A protein and the small-molecule ligand that binds it are described below.
Small molecule (SMILES): C[C@@H](O)[C@H](NC(=O)[C@@H](N)CO)C(=O)N[C@@H](CC(N)=O)C(=O)N1CCC[C@H]1C(=O)N[C@@H](Cc1ccccc1)C(=O)N[C@@H](CCCNC(N)=[NH2+])C(=O)O

Sequence of chain 1.A:
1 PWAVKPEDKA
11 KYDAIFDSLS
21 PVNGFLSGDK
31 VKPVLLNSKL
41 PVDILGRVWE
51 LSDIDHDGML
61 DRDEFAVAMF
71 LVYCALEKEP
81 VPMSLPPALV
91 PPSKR

Binding-site contacts:
Ligand atom CD1 contacts residue GLY46 of chain 1.A at 3.9 Å.
Ligand atom ND2 contacts residue LEU45 of chain 1.A at 3.7 Å.
Ligand atom CZ contacts residue TRP49 of chain 1.A at 3.5 Å (hydrophobic).
Ligand atom CB contacts residue GLY46 of chain 1.A at 3.2 Å.
Ligand atom CE2 contacts residue LEU45 of chain 1.A at 3.5 Å (hydrophobic).
Ligand atom CD1 contacts residue TRP49 of chain 1.A at 3.8 Å (hydrophobic).
Ligand atom CG contacts residue GLY28 of chain 1.A at 3.6 Å.
Ligand atom O contacts residue LYS32 of chain 1.A at 2.9 Å.
Ligand atom CA contacts residue VAL42 of chain 1.A at 3.2 Å (hydrophobic).
Ligand atom CG contacts residue VAL42 of chain 1.A at 4.0 Å (hydrophobic).
Ligand atom ND2 contacts residue GLY46 of chain 1.A at 2.8 Å (h-bond).
Ligand atom CG contacts residue GLY46 of chain 1.A at 3.6 Å.
Ligand atom CZ contacts residue LYS32 of chain 1.A at 3.8 Å.
Ligand atom CZ contacts residue LEU35 of chain 1.A at 2.9 Å (hydrophobic).
Ligand atom CE2 contacts residue LEU35 of chain 1.A at 2.8 Å (hydrophobic).
Ligand atom CB contacts residue LEU45 of chain 1.A at 3.8 Å (hydrophobic).
Ligand atom CG contacts residue LEU45 of chain 1.A at 3.3 Å (hydrophobic).
Ligand atom C contacts residue VAL42 of chain 1.A at 2.8 Å (hydrophobic).
Ligand atom O contacts residue VAL42 of chain 1.A at 2.8 Å.
Ligand atom CG contacts residue GLY46 of chain 1.A at 3.0 Å.
Ligand atom CE1 contacts residue TRP49 of chain 1.A at 3.1 Å (hydrophobic).
Ligand atom CD2 contacts residue GLY46 of chain 1.A at 4.0 Å.
Ligand atom ND2 contacts residue GLU50 of chain 1.A at 3.8 Å.
Ligand atom CB contacts residue LYS32 of chain 1.A at 3.9 Å.
Ligand atom C contacts residue LYS32 of chain 1.A at 3.7 Å.
Ligand atom CE1 contacts residue LEU45 of chain 1.A at 3.6 Å (hydrophobic).
Ligand atom NH2 contacts residue GLY46 of chain 1.A at 3.5 Å (h-bond).
Ligand atom CD2 contacts residue LEU45 of chain 1.A at 3.0 Å (hydrophobic).
Ligand atom ND2 contacts residue TRP49 of chain 1.A at 3.1 Å.
Ligand atom CB contacts residue GLU50 of chain 1.A at 4.0 Å.
Ligand atom CG contacts residue GLU50 of chain 1.A at 3.8 Å.
Ligand atom CZ contacts residue LEU45 of chain 1.A at 3.8 Å (hydrophobic).
Ligand atom CD2 contacts residue LEU35 of chain 1.A at 4.0 Å (hydrophobic).
Ligand atom CA contacts residue VAL42 of chain 1.A at 3.6 Å (hydrophobic).
Ligand atom CD1 contacts residue LEU45 of chain 1.A at 3.4 Å (hydrophobic).
Ligand atom OD1 contacts residue GLY46 of chain 1.A at 2.6 Å (h-bond).
Ligand atom CE2 contacts residue LYS32 of chain 1.A at 3.4 Å.
Ligand atom CB contacts residue VAL42 of chain 1.A at 3.6 Å (hydrophobic).
Ligand atom NH2 contacts residue GLU50 of chain 1.A at 3.8 Å.
Ligand atom N contacts residue VAL42 of chain 1.A at 3.0 Å.